Sequence of chain 1.B:
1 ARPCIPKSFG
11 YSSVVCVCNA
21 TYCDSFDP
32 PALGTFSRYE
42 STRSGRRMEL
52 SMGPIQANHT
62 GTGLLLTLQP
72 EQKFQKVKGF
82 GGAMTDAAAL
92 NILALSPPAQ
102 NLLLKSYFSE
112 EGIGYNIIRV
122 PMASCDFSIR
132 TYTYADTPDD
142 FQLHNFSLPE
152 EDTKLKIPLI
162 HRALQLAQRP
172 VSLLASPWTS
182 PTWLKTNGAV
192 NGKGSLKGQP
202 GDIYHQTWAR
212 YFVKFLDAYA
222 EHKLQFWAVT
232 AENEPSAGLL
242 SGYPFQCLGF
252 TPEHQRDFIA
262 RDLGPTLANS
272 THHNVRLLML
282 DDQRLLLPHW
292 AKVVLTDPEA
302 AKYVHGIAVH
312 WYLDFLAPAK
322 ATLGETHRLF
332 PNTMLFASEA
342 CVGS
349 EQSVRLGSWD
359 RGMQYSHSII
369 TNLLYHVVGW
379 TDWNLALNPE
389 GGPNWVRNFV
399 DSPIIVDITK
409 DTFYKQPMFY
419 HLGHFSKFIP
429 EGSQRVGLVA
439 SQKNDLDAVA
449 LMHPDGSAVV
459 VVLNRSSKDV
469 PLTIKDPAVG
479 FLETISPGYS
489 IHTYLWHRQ

Binding-site contacts:
Ligand atom O5 contacts residue ACT1 of chain 1.BB at 4.2 Å.
Ligand atom C1 contacts residue ASN146 of chain 1.B at 1.4 Å.
Ligand atom N2 contacts residue THR138 of chain 1.B at 4.3 Å.
Ligand atom O5 contacts residue HIS145 of chain 1.B at 4.0 Å.
Ligand atom C5 contacts residue ACT1 of chain 1.BB at 4.2 Å.
Ligand atom C5 contacts residue ASN146 of chain 1.B at 3.7 Å.
Ligand atom C7 contacts residue ASN146 of chain 1.B at 3.5 Å.
Ligand atom O6 contacts residue ACT1 of chain 1.BB at 3.8 Å.
Ligand atom O7 contacts residue ASN146 of chain 1.B at 3.7 Å.
Ligand atom C2 contacts residue ASN146 of chain 1.B at 2.4 Å.
Ligand atom C3 contacts residue ASN146 of chain 1.B at 3.8 Å.
Ligand atom O6 contacts residue HIS145 of chain 1.B at 2.5 Å (h-bond).
Ligand atom C6 contacts residue ACT1 of chain 1.BB at 3.5 Å.
Ligand atom C7 contacts residue THR138 of chain 1.B at 4.5 Å.
Ligand atom C8 contacts residue THR138 of chain 1.B at 4.2 Å.
Ligand atom O5 contacts residue ASN146 of chain 1.B at 2.4 Å (h-bond).
Ligand atom C6 contacts residue HIS145 of chain 1.B at 3.9 Å.
Ligand atom C4 contacts residue ACT1 of chain 1.BB at 4.2 Å.
Ligand atom C4 contacts residue ASN146 of chain 1.B at 4.2 Å.
Ligand atom N2 contacts residue ASN146 of chain 1.B at 2.9 Å (h-bond).

A small-molecule ligand and the protein it binds are described below.
Small molecule (SMILES): CC(=O)N[C@@H]1[C@@H](O)[C@H](O)[C@@H](CO)O[C@H]1O